Binding-site contacts:
Ligand atom C11 contacts residue TRP227 of chain 1.B at 3.5 Å (hydrophobic).
Ligand atom C19 contacts residue GLU94 of chain 1.B at 3.4 Å.
Ligand atom C7 contacts residue SER226 of chain 1.B at 3.6 Å.
Ligand atom N3 contacts residue HIS43 of chain 1.B at 3.7 Å.
Ligand atom C13 contacts residue ALA200 of chain 1.B at 3.5 Å (hydrophobic).
Ligand atom C3 contacts residue TRP227 of chain 1.B at 3.8 Å (hydrophobic).
Ligand atom C7 contacts residue LEU96 of chain 1.B at 3.9 Å (hydrophobic).
Ligand atom N3 contacts residue TRP227 of chain 1.B at 3.6 Å.
Ligand atom C11 contacts residue SER226 of chain 1.B at 3.8 Å.
Ligand atom C13 contacts residue TRP227 of chain 1.B at 3.9 Å (hydrophobic).
Ligand atom C14 contacts residue GLY230 of chain 1.B at 3.6 Å.
Ligand atom N3 contacts residue SER205 of chain 1.B at 3.5 Å (h-bond).
Ligand atom C12 contacts residue VAL225 of chain 1.B at 3.8 Å (hydrophobic).
Ligand atom C4 contacts residue TRP50 of chain 1.B at 3.8 Å (hydrophobic).
Ligand atom N3 contacts residue SER226 of chain 1.B at 2.8 Å (h-bond).
Ligand atom C6 contacts residue HIS43 of chain 1.B at 3.6 Å.
Ligand atom C5 contacts residue TRP50 of chain 1.B at 3.8 Å (hydrophobic).
Ligand atom O1 contacts residue TRP227 of chain 1.B at 3.1 Å.
Ligand atom C6 contacts residue TRP50 of chain 1.B at 3.8 Å (hydrophobic).
Ligand atom C21 contacts residue ILE179 of chain 1.B at 3.7 Å (hydrophobic).
Ligand atom C12 contacts residue TRP227 of chain 1.B at 3.5 Å (hydrophobic).
Ligand atom O1 contacts residue GLY228 of chain 1.B at 3.0 Å (h-bond).
Ligand atom C14 contacts residue CYS201 of chain 1.B at 3.9 Å (hydrophobic).
Ligand atom C8 contacts residue SER226 of chain 1.B at 3.7 Å.
Ligand atom C21 contacts residue TRP227 of chain 1.B at 3.6 Å (hydrophobic).
Ligand atom C9 contacts residue SER205 of chain 1.B at 3.0 Å.
Ligand atom C11 contacts residue VAL225 of chain 1.B at 3.6 Å (hydrophobic).
Ligand atom C20 contacts residue ASN95 of chain 1.B at 3.8 Å.
Ligand atom C2 contacts residue GLY228 of chain 1.B at 3.7 Å.
Ligand atom C18 contacts residue TYR47 of chain 1.B at 3.6 Å (hydrophobic).
Ligand atom C19 contacts residue ASN95 of chain 1.B at 3.9 Å.
Ligand atom C14 contacts residue GLY228 of chain 1.B at 3.9 Å.
Ligand atom N1 contacts residue GLY228 of chain 1.B at 2.9 Å (h-bond).
Ligand atom C14 contacts residue ALA200 of chain 1.B at 3.8 Å (hydrophobic).
Ligand atom C3 contacts residue GLY228 of chain 1.B at 3.8 Å.
Ligand atom C5 contacts residue TYR47 of chain 1.B at 3.6 Å (hydrophobic).
Ligand atom C9 contacts residue SER226 of chain 1.B at 3.8 Å.
Ligand atom C13 contacts residue GLY228 of chain 1.B at 3.7 Å.
Ligand atom C12 contacts residue ALA200 of chain 1.B at 3.9 Å (hydrophobic).
Ligand atom C12 contacts residue GLY228 of chain 1.B at 3.8 Å.

Sequence of chain 1.B:
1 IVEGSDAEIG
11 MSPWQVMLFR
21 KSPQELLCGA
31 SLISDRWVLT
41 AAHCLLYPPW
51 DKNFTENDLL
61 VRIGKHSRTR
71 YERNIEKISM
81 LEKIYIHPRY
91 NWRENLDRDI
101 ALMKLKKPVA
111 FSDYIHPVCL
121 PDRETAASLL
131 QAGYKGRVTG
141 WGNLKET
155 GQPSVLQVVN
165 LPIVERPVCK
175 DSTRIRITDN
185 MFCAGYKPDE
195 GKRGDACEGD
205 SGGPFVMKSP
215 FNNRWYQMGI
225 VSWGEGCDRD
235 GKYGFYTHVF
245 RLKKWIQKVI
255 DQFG

The small molecule below binds the protein below.
Small molecule (SMILES): N[C@H](Cc1ccccc1)C(=O)N1CCC[C@H]1C(=O)NCc1ccccc1